Sequence of chain 1.K:
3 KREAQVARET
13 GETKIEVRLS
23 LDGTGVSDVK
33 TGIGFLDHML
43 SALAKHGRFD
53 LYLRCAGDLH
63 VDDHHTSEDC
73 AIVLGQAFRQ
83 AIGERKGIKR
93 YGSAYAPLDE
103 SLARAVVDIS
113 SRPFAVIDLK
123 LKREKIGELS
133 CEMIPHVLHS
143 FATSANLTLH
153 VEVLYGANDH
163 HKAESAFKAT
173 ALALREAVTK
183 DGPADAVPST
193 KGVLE

The protein below binds the small molecule below.
Small molecule (SMILES): O=P(O)(O)C[C@H](O)Cn1cncn1

Sequence of chain 1.A:
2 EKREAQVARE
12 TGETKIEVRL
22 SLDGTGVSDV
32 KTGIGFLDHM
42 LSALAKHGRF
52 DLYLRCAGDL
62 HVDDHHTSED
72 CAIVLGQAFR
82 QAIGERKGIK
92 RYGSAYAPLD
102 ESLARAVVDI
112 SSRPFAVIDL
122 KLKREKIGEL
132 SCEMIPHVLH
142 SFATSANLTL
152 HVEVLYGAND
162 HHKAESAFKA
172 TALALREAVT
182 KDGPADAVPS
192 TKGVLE

Binding-site contacts:
Ligand atom C5 contacts residue MN1 of chain 1.OA at 3.4 Å.
Ligand atom O10 contacts residue LYS170 of chain 1.E at 2.7 Å (salt-bridge).
Ligand atom C6 contacts residue MN1 of chain 1.Z at 3.7 Å.
Ligand atom O13 contacts residue GLU166 of chain 1.E at 2.9 Å (salt-bridge).
Ligand atom N4 contacts residue HIS163 of chain 1.E at 3.3 Å (h-bond).
Ligand atom N2 contacts residue HIS67 of chain 1.K at 3.8 Å.
Ligand atom N2 contacts residue MN1 of chain 1.Z at 3.4 Å.
Ligand atom C7 contacts residue GLU14 of chain 1.K at 3.6 Å.
Ligand atom C3 contacts residue GLU70 of chain 1.K at 3.3 Å.
Ligand atom C5 contacts residue GLU166 of chain 1.E at 3.8 Å.
Ligand atom N1 contacts residue GLU166 of chain 1.E at 3.2 Å (salt-bridge).
Ligand atom O13 contacts residue GLU14 of chain 1.K at 3.0 Å (salt-bridge).
Ligand atom C8 contacts residue THR192 of chain 1.A at 3.7 Å.
Ligand atom N1 contacts residue MN1 of chain 1.Z at 2.2 Å.
Ligand atom O11 contacts residue SER191 of chain 1.A at 2.6 Å (h-bond).
Ligand atom C6 contacts residue GLU14 of chain 1.K at 3.6 Å.
Ligand atom O10 contacts residue ARG92 of chain 1.A at 3.0 Å (salt-bridge).
Ligand atom O12 contacts residue ARG114 of chain 1.A at 2.7 Å (salt-bridge).
Ligand atom C7 contacts residue GLU166 of chain 1.E at 3.0 Å.
Ligand atom O11 contacts residue ARG92 of chain 1.A at 2.7 Å (salt-bridge).
Ligand atom C3 contacts residue MN1 of chain 1.OA at 3.2 Å.
Ligand atom C8 contacts residue GLU166 of chain 1.E at 3.7 Å.
Ligand atom N1 contacts residue HIS67 of chain 1.K at 3.1 Å (h-bond).
Ligand atom O13 contacts residue HIS67 of chain 1.K at 3.1 Å (h-bond).
Ligand atom N4 contacts residue MN1 of chain 1.OA at 2.3 Å.
Ligand atom C5 contacts residue HIS66 of chain 1.K at 3.2 Å.
Ligand atom N4 contacts residue GLU70 of chain 1.K at 3.1 Å (salt-bridge).
Ligand atom O12 contacts residue LYS193 of chain 1.A at 2.7 Å (salt-bridge).
Ligand atom C5 contacts residue MN1 of chain 1.Z at 3.2 Å.
Ligand atom N4 contacts residue HIS66 of chain 1.K at 3.0 Å (h-bond).
Ligand atom P9 contacts residue ARG114 of chain 1.A at 3.8 Å.
Ligand atom P9 contacts residue SER191 of chain 1.A at 3.6 Å.
Ligand atom C5 contacts residue HIS163 of chain 1.E at 3.8 Å.
Ligand atom O13 contacts residue HIS40 of chain 1.E at 3.1 Å (h-bond).
Ligand atom C7 contacts residue MN1 of chain 1.Z at 3.3 Å.
Ligand atom C8 contacts residue GLU14 of chain 1.K at 3.7 Å.
Ligand atom O10 contacts residue ARG114 of chain 1.A at 3.0 Å (salt-bridge).
Ligand atom N1 contacts residue HIS162 of chain 1.E at 3.3 Å (h-bond).
Ligand atom O13 contacts residue MN1 of chain 1.Z at 2.2 Å.
Ligand atom C5 contacts residue HIS162 of chain 1.E at 3.3 Å.

Sequence of chain 1.E:
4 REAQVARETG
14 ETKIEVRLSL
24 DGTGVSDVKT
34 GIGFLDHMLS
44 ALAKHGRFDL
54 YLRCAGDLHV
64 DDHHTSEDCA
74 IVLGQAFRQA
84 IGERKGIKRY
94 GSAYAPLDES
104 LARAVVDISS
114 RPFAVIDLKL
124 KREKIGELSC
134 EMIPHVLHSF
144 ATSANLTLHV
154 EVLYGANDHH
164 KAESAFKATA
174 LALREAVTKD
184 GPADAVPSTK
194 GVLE